Sequence of chain 1.E:
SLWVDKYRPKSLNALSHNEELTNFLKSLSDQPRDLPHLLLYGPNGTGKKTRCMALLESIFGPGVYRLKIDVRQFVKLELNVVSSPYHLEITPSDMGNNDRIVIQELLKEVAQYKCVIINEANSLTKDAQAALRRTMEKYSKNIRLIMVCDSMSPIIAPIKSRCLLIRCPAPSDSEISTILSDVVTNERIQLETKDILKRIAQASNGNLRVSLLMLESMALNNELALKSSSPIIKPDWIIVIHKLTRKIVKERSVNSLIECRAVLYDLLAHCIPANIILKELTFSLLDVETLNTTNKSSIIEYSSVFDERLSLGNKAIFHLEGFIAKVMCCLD

Sequence of chain 1.D:
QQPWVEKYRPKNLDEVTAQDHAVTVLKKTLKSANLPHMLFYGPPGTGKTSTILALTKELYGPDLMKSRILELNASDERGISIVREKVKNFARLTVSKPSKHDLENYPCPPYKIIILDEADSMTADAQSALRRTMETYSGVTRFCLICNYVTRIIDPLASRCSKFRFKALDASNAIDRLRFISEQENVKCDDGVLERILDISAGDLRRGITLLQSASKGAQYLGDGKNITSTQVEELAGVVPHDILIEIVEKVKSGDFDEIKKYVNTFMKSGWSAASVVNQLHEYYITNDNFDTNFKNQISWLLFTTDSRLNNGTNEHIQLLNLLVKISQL

Binding-site contacts:
Ligand atom PG contacts residue ARG184 of chain 1.E at 3.5 Å.
Ligand atom O3A contacts residue ARG229 of chain 1.D at 2.9 Å (salt-bridge).
Ligand atom O1B contacts residue GLY70 of chain 1.D at 2.6 Å (h-bond).
Ligand atom N6 contacts residue THR40 of chain 1.D at 2.8 Å (h-bond).
Ligand atom O2A contacts residue ARG32 of chain 1.D at 3.4 Å (salt-bridge).
Ligand atom O3B contacts residue LYS71 of chain 1.D at 3.4 Å (salt-bridge).
Ligand atom N7 contacts residue GLY70 of chain 1.D at 3.2 Å.
Ligand atom N7 contacts residue THR69 of chain 1.D at 3.1 Å (h-bond).
Ligand atom O3G contacts residue MG1 of chain 1.S at 3.0 Å.
Ligand atom O3G contacts residue ARG184 of chain 1.E at 2.6 Å (salt-bridge).
Ligand atom O1B contacts residue THR69 of chain 1.D at 3.0 Å (h-bond).
Ligand atom O1A contacts residue GLY70 of chain 1.D at 3.4 Å.
Ligand atom O2G contacts residue PRO67 of chain 1.D at 3.3 Å.
Ligand atom O1A contacts residue SER73 of chain 1.D at 3.3 Å (h-bond).
Ligand atom N7 contacts residue LEU192 of chain 1.D at 3.4 Å.
Ligand atom PG contacts residue MG1 of chain 1.S at 3.4 Å.
Ligand atom O2G contacts residue GLY68 of chain 1.D at 3.4 Å (h-bond).
Ligand atom O5' contacts residue ARG229 of chain 1.D at 3.4 Å (salt-bridge).
Ligand atom O2B contacts residue MG1 of chain 1.S at 2.3 Å.
Ligand atom O2' contacts residue TYR31 of chain 1.D at 3.1 Å (h-bond).
Ligand atom O3G contacts residue ARG229 of chain 1.D at 3.4 Å (salt-bridge).
Ligand atom S1G contacts residue MG1 of chain 1.S at 2.7 Å.
Ligand atom C8 contacts residue GLY70 of chain 1.D at 3.5 Å.
Ligand atom S1G contacts residue ARG155 of chain 1.E at 2.9 Å (salt-bridge).
Ligand atom O1A contacts residue THR72 of chain 1.D at 3.5 Å (h-bond).
Ligand atom O3B contacts residue GLY68 of chain 1.D at 2.6 Å (h-bond).
Ligand atom O1A contacts residue LYS71 of chain 1.D at 3.5 Å (salt-bridge).
Ligand atom O3' contacts residue VAL28 of chain 1.D at 2.7 Å (h-bond).
Ligand atom N1 contacts residue THR40 of chain 1.D at 3.1 Å (h-bond).
Ligand atom O2G contacts residue ARG155 of chain 1.E at 2.6 Å (salt-bridge).
Ligand atom O2G contacts residue ARG184 of chain 1.E at 3.5 Å (salt-bridge).
Ligand atom O1B contacts residue LYS71 of chain 1.D at 3.0 Å (salt-bridge).
Ligand atom PG contacts residue ARG155 of chain 1.E at 3.3 Å.
Ligand atom C5' contacts residue SER73 of chain 1.D at 3.5 Å.
Ligand atom N6 contacts residue VAL39 of chain 1.D at 3.4 Å.
Ligand atom C4 contacts residue LEU228 of chain 1.D at 3.5 Å (hydrophobic).
Ligand atom O2G contacts residue ARG229 of chain 1.D at 3.5 Å (salt-bridge).
Ligand atom O2B contacts residue THR72 of chain 1.D at 3.2 Å (h-bond).
Ligand atom C3' contacts residue VAL28 of chain 1.D at 3.3 Å (hydrophobic).
Ligand atom O2A contacts residue GLU159 of chain 1.E at 2.5 Å (salt-bridge).

A small-molecule ligand and the protein it binds are described below.
Small molecule (SMILES): Nc1ncnc2c1ncn2[C@@H]1O[C@H](COP(=O)(O)OP(=O)(O)OP(O)(O)=S)[C@@H](O)[C@H]1O